Sequence of chain 1.A:
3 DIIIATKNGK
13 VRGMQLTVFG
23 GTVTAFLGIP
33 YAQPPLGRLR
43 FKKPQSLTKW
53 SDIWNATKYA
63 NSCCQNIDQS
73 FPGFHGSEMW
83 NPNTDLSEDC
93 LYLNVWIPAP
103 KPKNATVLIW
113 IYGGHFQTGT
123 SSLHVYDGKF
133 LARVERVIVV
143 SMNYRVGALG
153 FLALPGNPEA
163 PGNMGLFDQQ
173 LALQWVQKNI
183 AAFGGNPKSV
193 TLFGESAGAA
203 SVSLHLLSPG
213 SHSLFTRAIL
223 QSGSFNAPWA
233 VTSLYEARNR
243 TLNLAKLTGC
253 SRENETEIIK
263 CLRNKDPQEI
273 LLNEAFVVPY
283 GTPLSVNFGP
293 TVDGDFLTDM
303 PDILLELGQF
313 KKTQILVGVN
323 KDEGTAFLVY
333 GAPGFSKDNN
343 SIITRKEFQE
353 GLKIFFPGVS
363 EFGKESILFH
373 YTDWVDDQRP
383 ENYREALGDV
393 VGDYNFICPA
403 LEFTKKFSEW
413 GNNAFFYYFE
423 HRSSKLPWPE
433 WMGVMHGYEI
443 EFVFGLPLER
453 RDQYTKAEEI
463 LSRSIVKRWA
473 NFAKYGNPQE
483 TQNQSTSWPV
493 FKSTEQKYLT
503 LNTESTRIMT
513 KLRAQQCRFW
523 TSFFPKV

Binding-site contacts:
Ligand atom C7 contacts residue GLY336 of chain 1.A at 4.1 Å.
Ligand atom C3 contacts residue ASN341 of chain 1.A at 3.8 Å.
Ligand atom C3 contacts residue GLY336 of chain 1.A at 4.3 Å.
Ligand atom N2 contacts residue ASN341 of chain 1.A at 2.9 Å (h-bond).
Ligand atom O7 contacts residue PRO335 of chain 1.A at 4.0 Å.
Ligand atom C6 contacts residue SER338 of chain 1.A at 3.9 Å.
Ligand atom C5 contacts residue SER338 of chain 1.A at 4.0 Å.
Ligand atom O7 contacts residue GLY336 of chain 1.A at 3.0 Å (h-bond).
Ligand atom O4 contacts residue GLY336 of chain 1.A at 4.4 Å.
Ligand atom C6 contacts residue ASP340 of chain 1.A at 4.1 Å.
Ligand atom C5 contacts residue ASN341 of chain 1.A at 4.3 Å.
Ligand atom O5 contacts residue SER338 of chain 1.A at 4.3 Å.
Ligand atom O7 contacts residue PHE337 of chain 1.A at 4.1 Å.
Ligand atom C6 contacts residue PHE337 of chain 1.A at 4.0 Å (hydrophobic).
Ligand atom C1 contacts residue GLY336 of chain 1.A at 4.5 Å.
Ligand atom O7 contacts residue ASN341 of chain 1.A at 3.9 Å.
Ligand atom C1 contacts residue SER338 of chain 1.A at 4.0 Å.
Ligand atom O7 contacts residue ASN342 of chain 1.A at 3.8 Å.
Ligand atom O5 contacts residue ASN341 of chain 1.A at 2.4 Å (h-bond).
Ligand atom C6 contacts residue SER338 of chain 1.A at 3.9 Å.
Ligand atom C8 contacts residue ASN341 of chain 1.A at 2.8 Å.
Ligand atom C1 contacts residue ASN341 of chain 1.A at 1.4 Å.
Ligand atom C5 contacts residue ASN341 of chain 1.A at 3.6 Å.
Ligand atom C7 contacts residue ASN341 of chain 1.A at 3.0 Å.
Ligand atom C5 contacts residue PHE337 of chain 1.A at 4.4 Å (hydrophobic).
Ligand atom C2 contacts residue ASN341 of chain 1.A at 2.5 Å.
Ligand atom O5 contacts residue SER338 of chain 1.A at 3.6 Å.
Ligand atom C4 contacts residue ASN341 of chain 1.A at 4.3 Å.
Ligand atom C6 contacts residue ASN341 of chain 1.A at 4.2 Å.

The protein below binds the small molecule below.
Small molecule (SMILES): CC(=O)N[C@H]1[C@H](O[C@H]2[C@H](O)[C@@H](NC(C)=O)CO[C@@H]2CO[C@H]2O[C@@H](C)[C@@H](O)[C@@H](O)[C@@H]2O)O[C@H](CO)[C@@H](O)[C@@H]1O